The protein below binds the small molecule below.
Small molecule (SMILES): Cc1ccc2oc(C#Cc3cccs3)c([C@@H](C(=O)O)C(C)C)c2c1

Binding-site contacts:
Ligand atom C15 contacts residue MET131 of chain 1.A at 3.5 Å (hydrophobic).
Ligand atom S24 contacts residue GLN48 of chain 2.A at 4.0 Å.
Ligand atom C12 contacts residue LEU55 of chain 2.A at 3.7 Å (hydrophobic).
Ligand atom O06 contacts residue ALA122 of chain 1.A at 3.4 Å.
Ligand atom O10 contacts residue THR127 of chain 1.A at 3.7 Å.
Ligand atom O06 contacts residue THR127 of chain 1.A at 3.9 Å.
Ligand atom C01 contacts residue HIS124 of chain 1.A at 3.9 Å.
Ligand atom C11 contacts residue THR127 of chain 1.A at 3.6 Å.
Ligand atom C08 contacts residue THR127 of chain 1.A at 3.4 Å.
Ligand atom C01 contacts residue GLU123 of chain 1.A at 3.6 Å.
Ligand atom C18 contacts residue TYR52 of chain 2.A at 3.9 Å (hydrophobic).
Ligand atom S24 contacts residue HIS124 of chain 1.A at 3.7 Å.
Ligand atom O10 contacts residue TYR52 of chain 2.A at 3.5 Å (h-bond).
Ligand atom O07 contacts residue GLU123 of chain 1.A at 3.1 Å (salt-bridge).
Ligand atom C17 contacts residue THR127 of chain 1.A at 3.3 Å.
Ligand atom C13 contacts residue ALA82 of chain 2.A at 3.5 Å (hydrophobic).
Ligand atom C12 contacts residue ALA82 of chain 2.A at 3.6 Å (hydrophobic).
Ligand atom O10 contacts residue ALA51 of chain 2.A at 3.9 Å.
Ligand atom C12 contacts residue ALA51 of chain 2.A at 3.6 Å (hydrophobic).
Ligand atom C05 contacts residue HIS124 of chain 1.A at 3.9 Å.
Ligand atom O07 contacts residue HIS124 of chain 1.A at 2.8 Å (h-bond).
Ligand atom C19 contacts residue TYR52 of chain 2.A at 3.9 Å (hydrophobic).
Ligand atom C01 contacts residue GLN48 of chain 2.A at 3.2 Å.
Ligand atom C18 contacts residue GLN48 of chain 2.A at 3.4 Å.
Ligand atom C19 contacts residue GLN48 of chain 2.A at 3.4 Å.
Ligand atom O06 contacts residue GLU123 of chain 1.A at 3.1 Å (salt-bridge).
Ligand atom C18 contacts residue THR127 of chain 1.A at 3.5 Å.
Ligand atom C14 contacts residue MET131 of chain 1.A at 3.9 Å (hydrophobic).
Ligand atom C09 contacts residue THR127 of chain 1.A at 3.2 Å.
Ligand atom C05 contacts residue GLU123 of chain 1.A at 3.5 Å.
Ligand atom C22 contacts residue GLU49 of chain 2.A at 3.1 Å.
Ligand atom C04 contacts residue THR127 of chain 1.A at 3.8 Å.
Ligand atom O07 contacts residue THR127 of chain 1.A at 3.1 Å (h-bond).
Ligand atom C16 contacts residue THR127 of chain 1.A at 3.6 Å.
Ligand atom C05 contacts residue THR127 of chain 1.A at 3.6 Å.
Ligand atom C21 contacts residue GLN48 of chain 2.A at 4.0 Å.
Ligand atom C21 contacts residue GLU49 of chain 2.A at 3.7 Å.
Ligand atom C20 contacts residue GLN48 of chain 2.A at 3.7 Å.
Ligand atom C09 contacts residue GLN48 of chain 2.A at 3.9 Å.
Ligand atom C11 contacts residue ALA51 of chain 2.A at 4.0 Å (hydrophobic).

Sequence of chain 1.A:
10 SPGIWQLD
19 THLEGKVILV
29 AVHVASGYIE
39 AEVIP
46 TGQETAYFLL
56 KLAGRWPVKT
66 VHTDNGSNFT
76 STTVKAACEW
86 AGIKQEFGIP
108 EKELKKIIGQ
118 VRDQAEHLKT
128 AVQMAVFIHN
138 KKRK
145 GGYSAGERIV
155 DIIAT

Sequence of chain 2.A:
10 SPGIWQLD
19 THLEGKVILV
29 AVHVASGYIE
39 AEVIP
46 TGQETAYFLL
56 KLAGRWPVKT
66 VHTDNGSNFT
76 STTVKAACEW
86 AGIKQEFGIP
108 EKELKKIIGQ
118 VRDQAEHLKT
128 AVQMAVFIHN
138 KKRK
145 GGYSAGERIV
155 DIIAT